Sequence of chain 1.B:
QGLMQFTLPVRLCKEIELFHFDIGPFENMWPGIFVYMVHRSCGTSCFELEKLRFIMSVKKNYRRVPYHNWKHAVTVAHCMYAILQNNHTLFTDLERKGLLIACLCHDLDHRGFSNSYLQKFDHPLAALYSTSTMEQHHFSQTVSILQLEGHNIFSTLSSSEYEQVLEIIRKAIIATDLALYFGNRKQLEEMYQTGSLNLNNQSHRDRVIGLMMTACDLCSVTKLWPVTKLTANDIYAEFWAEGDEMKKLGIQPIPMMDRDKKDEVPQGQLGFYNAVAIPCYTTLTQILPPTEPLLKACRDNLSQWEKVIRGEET

Binding-site contacts:
Ligand atom C22 contacts residue GLU275 of chain 1.B at 3.6 Å.
Ligand atom C13 contacts residue GLY279 of chain 1.B at 3.4 Å.
Ligand atom C16 contacts residue GLY279 of chain 1.B at 3.5 Å.
Ligand atom N10 contacts residue PHE250 of chain 1.B at 3.8 Å.
Ligand atom C13 contacts residue TYR247 of chain 1.B at 3.4 Å (hydrophobic).
Ligand atom N17 contacts residue GLY279 of chain 1.B at 3.6 Å.
Ligand atom C16 contacts residue MET267 of chain 1.B at 3.7 Å (hydrophobic).
Ligand atom N8 contacts residue GLN280 of chain 1.B at 3.0 Å (h-bond).
Ligand atom C4 contacts residue LEU229 of chain 1.B at 3.7 Å (hydrophobic).
Ligand atom C11 contacts residue TYR247 of chain 1.B at 3.8 Å (hydrophobic).
Ligand atom C12 contacts residue TYR247 of chain 1.B at 3.4 Å (hydrophobic).
Ligand atom C26 contacts residue TYR78 of chain 1.B at 3.5 Å (hydrophobic).
Ligand atom C1 contacts residue PHE283 of chain 1.B at 3.6 Å (hydrophobic).
Ligand atom N2 contacts residue ILE246 of chain 1.B at 3.8 Å.
Ligand atom C16 contacts residue TYR247 of chain 1.B at 3.8 Å (hydrophobic).
Ligand atom C23 contacts residue MET267 of chain 1.B at 3.7 Å (hydrophobic).
Ligand atom N14 contacts residue GLY279 of chain 1.B at 3.5 Å (h-bond).
Ligand atom N6 contacts residue PHE283 of chain 1.B at 3.7 Å.
Ligand atom C21 contacts residue VAL276 of chain 1.B at 3.7 Å (hydrophobic).
Ligand atom C24 contacts residue MET267 of chain 1.B at 3.6 Å (hydrophobic).
Ligand atom C22 contacts residue PRO266 of chain 1.B at 3.7 Å (hydrophobic).
Ligand atom C19 contacts residue MET267 of chain 1.B at 3.6 Å (hydrophobic).
Ligand atom C9 contacts residue GLN280 of chain 1.B at 3.7 Å.
Ligand atom C12 contacts residue GLN280 of chain 1.B at 3.3 Å.
Ligand atom C27 contacts residue LEU229 of chain 1.B at 3.7 Å (hydrophobic).
Ligand atom C15 contacts residue MET267 of chain 1.B at 3.8 Å (hydrophobic).
Ligand atom C21 contacts residue GLU275 of chain 1.B at 3.6 Å.
Ligand atom C26 contacts residue ILE246 of chain 1.B at 3.8 Å (hydrophobic).
Ligand atom C27 contacts residue VAL232 of chain 1.B at 3.8 Å (hydrophobic).
Ligand atom C19 contacts residue GLY279 of chain 1.B at 3.8 Å.
Ligand atom C11 contacts residue GLN280 of chain 1.B at 3.8 Å.
Ligand atom C11 contacts residue MET267 of chain 1.B at 3.6 Å (hydrophobic).
Ligand atom C12 contacts residue PHE283 of chain 1.B at 3.7 Å (hydrophobic).
Ligand atom N17 contacts residue MET267 of chain 1.B at 3.7 Å.
Ligand atom C27 contacts residue SER231 of chain 1.B at 3.4 Å.
Ligand atom N17 contacts residue TYR247 of chain 1.B at 2.5 Å (h-bond).
Ligand atom C25 contacts residue TYR78 of chain 1.B at 3.6 Å (hydrophobic).
Ligand atom C20 contacts residue TYR247 of chain 1.B at 3.6 Å (hydrophobic).
Ligand atom C26 contacts residue SER231 of chain 1.B at 3.7 Å.
Ligand atom C23 contacts residue PRO266 of chain 1.B at 3.5 Å (hydrophobic).

The small molecule below binds the protein below.
Small molecule (SMILES): Cc1cc(C2CC2)nc2nc(CCc3nc(-c4ccccc4)cn3C)nn12